Sequence of chain 1.I:
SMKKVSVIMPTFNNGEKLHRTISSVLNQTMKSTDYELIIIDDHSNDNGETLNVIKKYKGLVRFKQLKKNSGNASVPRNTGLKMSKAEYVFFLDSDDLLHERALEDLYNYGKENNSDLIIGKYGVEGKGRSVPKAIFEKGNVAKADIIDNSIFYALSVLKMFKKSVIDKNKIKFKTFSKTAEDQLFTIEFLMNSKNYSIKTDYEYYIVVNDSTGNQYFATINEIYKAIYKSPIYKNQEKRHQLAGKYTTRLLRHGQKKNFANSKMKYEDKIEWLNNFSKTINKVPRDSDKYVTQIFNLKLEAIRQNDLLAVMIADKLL

A small-molecule ligand and the protein it binds are described below.
Small molecule (SMILES): O=P(O)(O)OC[C@H](O)[C@H](O)[C@H](O)COP(=O)(O)OC[C@H](O)[C@H](O)[C@H](O)COP(=O)(O)OC[C@@H](O)[C@@H](O)[C@@H](O)CO

Binding-site contacts:
Ligand atom OAX contacts residue TYR170 of chain 1.I at 3.0 Å (h-bond).
Ligand atom CBI contacts residue ASP199 of chain 1.I at 3.5 Å.
Ligand atom PBM contacts residue LEU172 of chain 1.I at 3.6 Å.
Ligand atom OAF contacts residue ASP199 of chain 1.I at 2.5 Å (salt-bridge).
Ligand atom OAI contacts residue HIS281 of chain 1.I at 3.7 Å.
Ligand atom OAX contacts residue ARG280 of chain 1.I at 3.5 Å (salt-bridge).
Ligand atom OAK contacts residue GLN200 of chain 1.I at 3.4 Å (h-bond).
Ligand atom OAY contacts residue SER173 of chain 1.I at 3.5 Å (h-bond).
Ligand atom CAS contacts residue ARG280 of chain 1.I at 3.1 Å.
Ligand atom OAO contacts residue THR320 of chain 1.I at 3.1 Å (h-bond).
Ligand atom OAK contacts residue ASP199 of chain 1.I at 2.4 Å (salt-bridge).
Ligand atom OAO contacts residue ARG280 of chain 1.I at 2.3 Å (salt-bridge).
Ligand atom CAV contacts residue TYR170 of chain 1.I at 3.6 Å (hydrophobic).
Ligand atom CBD contacts residue ASP199 of chain 1.I at 3.6 Å.
Ligand atom OAL contacts residue ALA151 of chain 1.I at 3.4 Å.
Ligand atom OAP contacts residue LEU172 of chain 1.I at 2.7 Å (h-bond).
Ligand atom OAA contacts residue THR320 of chain 1.I at 3.6 Å (h-bond).
Ligand atom CAT contacts residue ARG277 of chain 1.I at 3.7 Å.
Ligand atom OAD contacts residue THR196 of chain 1.I at 3.3 Å (h-bond).
Ligand atom CAV contacts residue ARG277 of chain 1.I at 3.6 Å.
Ligand atom CAR contacts residue THR196 of chain 1.I at 3.4 Å.
Ligand atom CBC contacts residue GLN200 of chain 1.I at 3.5 Å.
Ligand atom OAJ contacts residue TYR170 of chain 1.I at 2.8 Å (h-bond).
Ligand atom OAQ contacts residue ALA151 of chain 1.I at 2.9 Å (h-bond).
Ligand atom OAH contacts residue HIS281 of chain 1.I at 3.1 Å (h-bond).
Ligand atom OAQ contacts residue LYS150 of chain 1.I at 3.0 Å (salt-bridge).
Ligand atom OAH contacts residue TYR170 of chain 1.I at 3.4 Å.
Ligand atom OAM contacts residue SER147 of chain 1.I at 3.1 Å (h-bond).
Ligand atom OBB contacts residue PRO149 of chain 1.I at 3.5 Å.
Ligand atom OAB contacts residue LEU172 of chain 1.I at 3.5 Å (h-bond).
Ligand atom OAA contacts residue LYS273 of chain 1.I at 2.5 Å (salt-bridge).
Ligand atom OAA contacts residue THR276 of chain 1.I at 3.7 Å.
Ligand atom OAB contacts residue SER173 of chain 1.I at 3.6 Å.
Ligand atom OAP contacts residue ARG277 of chain 1.I at 2.8 Å (salt-bridge).
Ligand atom OAA contacts residue TYR170 of chain 1.I at 2.9 Å (h-bond).
Ligand atom OAK contacts residue ALA197 of chain 1.I at 3.7 Å.
Ligand atom OAP contacts residue ALA171 of chain 1.I at 3.7 Å.
Ligand atom PBL contacts residue TYR170 of chain 1.I at 3.4 Å.
Ligand atom OBA contacts residue ARG277 of chain 1.I at 3.4 Å (salt-bridge).
Ligand atom PBL contacts residue ARG280 of chain 1.I at 3.7 Å.